A protein and the small-molecule ligand that binds it are described below.
Small molecule (SMILES): CC(=O)N[C@@H]1[C@@H](O)[C@H](O)[C@@H](CO)O[C@H]1O

Sequence of chain 1.C:
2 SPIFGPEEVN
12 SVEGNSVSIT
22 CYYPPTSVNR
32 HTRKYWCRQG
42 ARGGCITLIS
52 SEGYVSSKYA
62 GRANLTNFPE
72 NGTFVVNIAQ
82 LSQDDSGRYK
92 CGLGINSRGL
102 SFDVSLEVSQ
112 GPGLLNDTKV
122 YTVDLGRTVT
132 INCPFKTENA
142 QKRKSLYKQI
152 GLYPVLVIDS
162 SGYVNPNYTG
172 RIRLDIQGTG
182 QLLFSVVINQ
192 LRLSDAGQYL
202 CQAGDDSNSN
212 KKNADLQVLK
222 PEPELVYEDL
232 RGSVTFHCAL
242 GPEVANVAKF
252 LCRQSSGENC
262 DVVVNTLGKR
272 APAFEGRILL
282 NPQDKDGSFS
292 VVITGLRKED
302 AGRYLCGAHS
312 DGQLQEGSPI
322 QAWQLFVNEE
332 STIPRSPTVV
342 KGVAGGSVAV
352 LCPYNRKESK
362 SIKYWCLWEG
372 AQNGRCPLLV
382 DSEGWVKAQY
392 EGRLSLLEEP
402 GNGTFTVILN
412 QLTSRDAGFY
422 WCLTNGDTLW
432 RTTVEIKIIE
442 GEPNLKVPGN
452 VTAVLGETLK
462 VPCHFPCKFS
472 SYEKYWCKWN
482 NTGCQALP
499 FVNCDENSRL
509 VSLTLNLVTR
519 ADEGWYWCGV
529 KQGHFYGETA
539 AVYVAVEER

Binding-site contacts:
Ligand atom C5 contacts residue ASN403 of chain 1.C at 3.7 Å.
Ligand atom N2 contacts residue ASN403 of chain 1.C at 2.9 Å (h-bond).
Ligand atom C1 contacts residue ASN403 of chain 1.C at 1.4 Å.
Ligand atom C2 contacts residue ASN403 of chain 1.C at 2.4 Å.
Ligand atom C3 contacts residue ASN403 of chain 1.C at 3.8 Å.
Ligand atom C4 contacts residue ASN403 of chain 1.C at 4.2 Å.
Ligand atom C7 contacts residue ASN403 of chain 1.C at 3.5 Å.
Ligand atom O5 contacts residue ASN403 of chain 1.C at 2.4 Å (h-bond).
Ligand atom O7 contacts residue ASN403 of chain 1.C at 3.7 Å.